A small-molecule ligand and the protein it binds are described below.
Small molecule (SMILES): CC(=O)N[C@H]1[C@H](O[C@H]2[C@H](O)[C@@H](NC(C)=O)CO[C@@H]2CO)O[C@H](CO)[C@@H](O)[C@@H]1O

Binding-site contacts:
Ligand atom O5 contacts residue LEU919 of chain 1.B at 3.7 Å.
Ligand atom C4 contacts residue LEU919 of chain 1.B at 4.3 Å (hydrophobic).
Ligand atom C5 contacts residue LEU919 of chain 1.B at 3.9 Å (hydrophobic).
Ligand atom O5 contacts residue GLN1068 of chain 1.B at 4.4 Å.
Ligand atom C5 contacts residue GLN923 of chain 1.B at 4.1 Å.
Ligand atom O4 contacts residue LEU919 of chain 1.B at 3.5 Å.
Ligand atom C6 contacts residue GLN923 of chain 1.B at 3.7 Å.
Ligand atom C2 contacts residue ASN714 of chain 1.B at 2.5 Å.
Ligand atom C3 contacts residue ASN714 of chain 1.B at 3.8 Å.
Ligand atom C6 contacts residue LEU919 of chain 1.B at 4.0 Å (hydrophobic).
Ligand atom O5 contacts residue ASN714 of chain 1.B at 2.4 Å (h-bond).
Ligand atom O6 contacts residue LEU919 of chain 1.B at 3.9 Å.
Ligand atom C1 contacts residue LEU919 of chain 1.B at 4.1 Å (hydrophobic).
Ligand atom C8 contacts residue ASN916 of chain 1.B at 4.3 Å.
Ligand atom C5 contacts residue ASN714 of chain 1.B at 3.7 Å.
Ligand atom C1 contacts residue ASN714 of chain 1.B at 1.4 Å.
Ligand atom C7 contacts residue ASN714 of chain 1.B at 3.6 Å.
Ligand atom N2 contacts residue ASN714 of chain 1.B at 3.0 Å (h-bond).
Ligand atom C8 contacts residue LEU919 of chain 1.B at 4.4 Å (hydrophobic).
Ligand atom C3 contacts residue LEU919 of chain 1.B at 4.5 Å (hydrophobic).
Ligand atom C8 contacts residue ASN714 of chain 1.B at 3.9 Å.
Ligand atom C4 contacts residue ASN714 of chain 1.B at 4.3 Å.
Ligand atom C1 contacts residue GLN1068 of chain 1.B at 4.4 Å.

Sequence of chain 1.B:
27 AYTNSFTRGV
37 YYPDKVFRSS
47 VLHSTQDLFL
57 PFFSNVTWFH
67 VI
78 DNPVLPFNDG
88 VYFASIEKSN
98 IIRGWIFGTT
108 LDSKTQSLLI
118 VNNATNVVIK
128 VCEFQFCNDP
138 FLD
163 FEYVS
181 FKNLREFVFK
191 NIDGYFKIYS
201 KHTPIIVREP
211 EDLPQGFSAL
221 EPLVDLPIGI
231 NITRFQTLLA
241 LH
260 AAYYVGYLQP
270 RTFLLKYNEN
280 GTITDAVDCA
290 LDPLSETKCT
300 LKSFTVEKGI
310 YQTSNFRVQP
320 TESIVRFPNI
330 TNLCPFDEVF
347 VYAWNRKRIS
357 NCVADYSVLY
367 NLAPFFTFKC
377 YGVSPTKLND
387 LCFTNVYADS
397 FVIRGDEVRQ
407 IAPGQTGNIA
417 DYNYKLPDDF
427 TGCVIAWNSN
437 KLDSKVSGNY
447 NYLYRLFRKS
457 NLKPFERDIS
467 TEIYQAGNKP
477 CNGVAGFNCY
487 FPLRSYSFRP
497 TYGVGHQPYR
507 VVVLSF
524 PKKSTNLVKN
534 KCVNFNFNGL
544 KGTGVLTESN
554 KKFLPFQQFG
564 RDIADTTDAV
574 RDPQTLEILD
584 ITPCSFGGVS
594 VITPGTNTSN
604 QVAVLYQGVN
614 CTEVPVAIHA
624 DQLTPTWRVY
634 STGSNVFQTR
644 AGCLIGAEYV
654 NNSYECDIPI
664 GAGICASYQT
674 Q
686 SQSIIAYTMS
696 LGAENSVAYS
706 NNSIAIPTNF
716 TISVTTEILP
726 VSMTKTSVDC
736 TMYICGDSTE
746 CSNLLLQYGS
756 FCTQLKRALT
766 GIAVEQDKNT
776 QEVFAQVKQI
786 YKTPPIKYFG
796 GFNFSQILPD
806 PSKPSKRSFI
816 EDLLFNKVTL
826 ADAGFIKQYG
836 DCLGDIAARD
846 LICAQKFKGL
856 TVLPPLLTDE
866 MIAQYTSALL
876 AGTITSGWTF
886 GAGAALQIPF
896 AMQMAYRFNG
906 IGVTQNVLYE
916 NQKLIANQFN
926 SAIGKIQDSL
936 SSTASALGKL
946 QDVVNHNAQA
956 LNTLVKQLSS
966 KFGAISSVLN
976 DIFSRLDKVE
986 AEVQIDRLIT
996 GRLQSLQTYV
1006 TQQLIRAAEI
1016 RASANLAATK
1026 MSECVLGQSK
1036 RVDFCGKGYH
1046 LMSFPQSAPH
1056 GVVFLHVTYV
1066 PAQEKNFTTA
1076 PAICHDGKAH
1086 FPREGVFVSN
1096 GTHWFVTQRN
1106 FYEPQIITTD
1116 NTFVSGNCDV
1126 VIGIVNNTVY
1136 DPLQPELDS